Sequence of chain 1.A:
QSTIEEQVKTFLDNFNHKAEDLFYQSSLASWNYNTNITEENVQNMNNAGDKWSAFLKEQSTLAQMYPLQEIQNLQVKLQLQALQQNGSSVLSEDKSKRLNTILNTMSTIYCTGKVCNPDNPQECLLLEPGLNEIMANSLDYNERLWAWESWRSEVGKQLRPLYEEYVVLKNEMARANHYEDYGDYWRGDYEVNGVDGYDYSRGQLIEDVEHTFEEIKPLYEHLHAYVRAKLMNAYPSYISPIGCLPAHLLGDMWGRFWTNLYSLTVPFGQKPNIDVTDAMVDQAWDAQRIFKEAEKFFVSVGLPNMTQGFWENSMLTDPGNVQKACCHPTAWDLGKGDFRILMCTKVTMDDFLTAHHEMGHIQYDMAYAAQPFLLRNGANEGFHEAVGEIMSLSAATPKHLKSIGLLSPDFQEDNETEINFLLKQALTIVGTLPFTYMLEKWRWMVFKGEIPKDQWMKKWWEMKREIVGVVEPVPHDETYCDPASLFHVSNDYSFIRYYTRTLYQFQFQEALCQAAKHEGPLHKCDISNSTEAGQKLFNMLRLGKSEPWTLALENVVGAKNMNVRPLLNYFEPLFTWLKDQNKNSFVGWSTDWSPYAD

Binding-site contacts:
Ligand atom C1 contacts residue GLN340 of chain 1.A at 4.3 Å.
Ligand atom C7 contacts residue GLU57 of chain 1.A at 4.4 Å.
Ligand atom O5 contacts residue ASN53 of chain 1.A at 2.7 Å (h-bond).
Ligand atom C6 contacts residue THR55 of chain 1.A at 4.1 Å.
Ligand atom C1 contacts residue ASN53 of chain 1.A at 3.1 Å.
Ligand atom O6 contacts residue ASN53 of chain 1.A at 4.2 Å.
Ligand atom C8 contacts residue GLN340 of chain 1.A at 3.6 Å.
Ligand atom N2 contacts residue GLN340 of chain 1.A at 4.0 Å.
Ligand atom O6 contacts residue GLU57 of chain 1.A at 3.7 Å.
Ligand atom C8 contacts residue GLU57 of chain 1.A at 4.2 Å.
Ligand atom O6 contacts residue THR55 of chain 1.A at 3.5 Å.
Ligand atom C6 contacts residue ASN53 of chain 1.A at 3.4 Å.
Ligand atom C2 contacts residue ASN53 of chain 1.A at 4.5 Å.
Ligand atom C5 contacts residue ASN53 of chain 1.A at 3.4 Å.
Ligand atom C6 contacts residue ASN58 of chain 1.A at 4.3 Å.
Ligand atom C3 contacts residue GLU57 of chain 1.A at 4.3 Å.
Ligand atom C6 contacts residue GLU57 of chain 1.A at 4.3 Å.
Ligand atom C2 contacts residue GLU57 of chain 1.A at 4.3 Å.
Ligand atom N2 contacts residue GLU57 of chain 1.A at 3.5 Å (salt-bridge).
Ligand atom C7 contacts residue GLN340 of chain 1.A at 4.0 Å.

This protein binds this small molecule.
Small molecule (SMILES): CC(=O)N[C@H]1[C@H](O[C@H]2[C@H](O)[C@@H](NC(C)=O)CO[C@@H]2CO)O[C@H](CO)[C@@H](O[C@@H]2O[C@H](CO[C@H]3O[C@H](CO)[C@@H](O)[C@H](O[C@H]4O[C@H](CO)[C@@H](O)[C@H](O)[C@@H]4O)[C@@H]3O)[C@@H](O)[C@H](O)[C@@H]2O)[C@@H]1O